Sequence of chain 2.A:
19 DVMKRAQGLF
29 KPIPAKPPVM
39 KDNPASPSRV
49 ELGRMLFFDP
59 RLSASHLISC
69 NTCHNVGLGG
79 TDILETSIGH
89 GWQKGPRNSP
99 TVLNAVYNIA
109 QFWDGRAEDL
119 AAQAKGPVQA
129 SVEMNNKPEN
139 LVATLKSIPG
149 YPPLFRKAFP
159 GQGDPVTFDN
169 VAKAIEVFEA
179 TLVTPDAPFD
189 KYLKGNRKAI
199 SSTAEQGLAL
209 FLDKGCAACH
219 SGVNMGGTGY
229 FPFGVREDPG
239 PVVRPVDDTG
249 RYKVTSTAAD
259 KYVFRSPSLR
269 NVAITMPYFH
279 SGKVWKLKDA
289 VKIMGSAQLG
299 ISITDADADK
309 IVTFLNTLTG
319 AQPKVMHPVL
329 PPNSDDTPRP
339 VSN

Binding-site contacts:
Ligand atom O5 contacts residue GLY161 of chain 2.A at 3.5 Å (h-bond).
Ligand atom C4 contacts residue GLY161 of chain 2.A at 3.8 Å.
Ligand atom C3 contacts residue GLY161 of chain 2.A at 4.5 Å.
Ligand atom C2 contacts residue GLY161 of chain 2.A at 4.3 Å.

This small molecule binds to this protein.
Small molecule (SMILES): C[C@@H](O)[C@@H](C)O